Binding-site contacts:
Ligand atom O5 contacts residue TRP196 of chain 2.A at 3.5 Å.
Ligand atom N2 contacts residue GLU288 of chain 2.A at 3.0 Å (salt-bridge).
Ligand atom N2 contacts residue ASP227 of chain 2.A at 2.9 Å (salt-bridge).
Ligand atom O6 contacts residue TRP196 of chain 2.A at 3.2 Å.
Ligand atom O6 contacts residue LEU170 of chain 2.A at 3.5 Å.
Ligand atom O6 contacts residue HIS262 of chain 2.A at 3.0 Å (h-bond).
Ligand atom O5 contacts residue GLN260 of chain 2.A at 3.2 Å (h-bond).
Ligand atom C2 contacts residue GLU288 of chain 2.A at 3.6 Å.
Ligand atom O3 contacts residue GLY99 of chain 2.A at 3.6 Å (h-bond).
Ligand atom C2 contacts residue NA1 of chain 2.J at 3.3 Å.
Ligand atom C4 contacts residue HIS285 of chain 2.A at 3.5 Å.
Ligand atom C6 contacts residue THR199 of chain 2.A at 3.6 Å.
Ligand atom C7 contacts residue SER229 of chain 2.A at 3.4 Å.
Ligand atom O3 contacts residue NA1 of chain 2.J at 2.4 Å (h-bond).
Ligand atom C3 contacts residue ASN203 of chain 2.A at 3.5 Å.
Ligand atom O1 contacts residue ASP227 of chain 2.A at 3.0 Å (salt-bridge).
Ligand atom C3 contacts residue GLU288 of chain 2.A at 3.5 Å.
Ligand atom O7 contacts residue TRP196 of chain 2.A at 3.0 Å (h-bond).
Ligand atom O4 contacts residue ASN359 of chain 2.A at 2.8 Å (h-bond).
Ligand atom C6 contacts residue TRP196 of chain 2.A at 3.6 Å (hydrophobic).
Ligand atom O4 contacts residue HIS285 of chain 2.A at 2.7 Å (h-bond).
Ligand atom O2 contacts residue TYR232 of chain 2.A at 2.9 Å (h-bond).
Ligand atom C1 contacts residue GLN260 of chain 2.A at 3.3 Å.
Ligand atom O2 contacts residue GLU288 of chain 2.A at 3.6 Å (salt-bridge).
Ligand atom C4 contacts residue HIS100 of chain 2.A at 3.3 Å.
Ligand atom O6 contacts residue GLN260 of chain 2.A at 2.8 Å (h-bond).
Ligand atom O6 contacts residue THR199 of chain 2.A at 3.6 Å.
Ligand atom C8 contacts residue ASP227 of chain 2.A at 3.5 Å.
Ligand atom O4 contacts residue HIS100 of chain 2.A at 2.7 Å (h-bond).
Ligand atom O6 contacts residue THR195 of chain 2.A at 3.4 Å.
Ligand atom O4 contacts residue ASN234 of chain 2.A at 2.9 Å (h-bond).
Ligand atom O3 contacts residue TRP202 of chain 2.A at 3.4 Å.
Ligand atom O7 contacts residue TYR232 of chain 2.A at 3.3 Å.
Ligand atom C3 contacts residue NA1 of chain 2.J at 3.2 Å.
Ligand atom O6 contacts residue TYR281 of chain 2.A at 3.6 Å.
Ligand atom O2 contacts residue NA1 of chain 2.J at 2.5 Å (h-bond).
Ligand atom O4 contacts residue GLN130 of chain 2.A at 3.0 Å (h-bond).
Ligand atom O3 contacts residue ASN203 of chain 2.A at 2.7 Å (h-bond).
Ligand atom C3 contacts residue ASN234 of chain 2.A at 3.4 Å.
Ligand atom O7 contacts residue SER229 of chain 2.A at 3.2 Å (h-bond).

Sequence of chain 2.A:
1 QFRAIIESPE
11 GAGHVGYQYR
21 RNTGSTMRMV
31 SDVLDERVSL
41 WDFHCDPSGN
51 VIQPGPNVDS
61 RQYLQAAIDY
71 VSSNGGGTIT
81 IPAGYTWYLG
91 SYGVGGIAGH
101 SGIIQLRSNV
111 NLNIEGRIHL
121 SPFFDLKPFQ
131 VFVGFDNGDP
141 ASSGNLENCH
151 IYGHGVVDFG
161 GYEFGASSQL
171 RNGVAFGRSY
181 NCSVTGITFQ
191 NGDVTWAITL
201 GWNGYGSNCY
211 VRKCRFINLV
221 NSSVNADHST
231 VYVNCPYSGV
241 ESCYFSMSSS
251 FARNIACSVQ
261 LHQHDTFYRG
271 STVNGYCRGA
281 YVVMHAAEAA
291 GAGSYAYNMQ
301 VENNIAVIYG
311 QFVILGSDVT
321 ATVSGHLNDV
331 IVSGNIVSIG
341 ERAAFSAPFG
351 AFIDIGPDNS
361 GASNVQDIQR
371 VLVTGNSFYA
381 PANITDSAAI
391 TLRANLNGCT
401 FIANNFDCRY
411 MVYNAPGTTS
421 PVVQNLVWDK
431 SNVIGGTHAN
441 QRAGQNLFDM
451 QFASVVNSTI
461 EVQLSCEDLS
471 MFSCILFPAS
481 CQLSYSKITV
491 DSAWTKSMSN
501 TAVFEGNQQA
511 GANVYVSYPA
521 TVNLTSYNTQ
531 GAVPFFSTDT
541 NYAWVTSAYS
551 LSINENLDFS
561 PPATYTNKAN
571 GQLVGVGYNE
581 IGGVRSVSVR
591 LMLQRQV

This protein binds this small molecule.
Small molecule (SMILES): CC(=O)N[C@@H]1[C@@H](O[C@H]2O[C@H](CO)[C@H](O[C@H]3O[C@H](CO[C@@H]4O[C@@H](C)[C@H](O)[C@@H](O)[C@H]4O)[C@@H](O)[C@H](O)[C@H]3O)[C@H](O[C@@H]3O[C@H](CO)[C@@H](O)[C@H](O)[C@H]3NC(C)=O)[C@H]2O)[C@H](O)[C@@H](CO)O[C@@H]1O